Binding-site contacts:
Ligand atom C9 contacts residue PHE52 of chain 1.B at 3.3 Å (hydrophobic).
Ligand atom C1 contacts residue TYR38 of chain 1.B at 2.7 Å (hydrophobic).
Ligand atom C7 contacts residue PHE35 of chain 1.B at 4.2 Å (hydrophobic).
Ligand atom C1 contacts residue PHE52 of chain 1.B at 4.1 Å (hydrophobic).
Ligand atom C4 contacts residue HIS55 of chain 1.B at 2.4 Å.
Ligand atom C8 contacts residue PHE21 of chain 1.B at 3.1 Å (hydrophobic).
Ligand atom C7 contacts residue PHE21 of chain 1.B at 3.1 Å (hydrophobic).
Ligand atom C1 contacts residue THR56 of chain 1.B at 3.5 Å.
Ligand atom C7 contacts residue THR56 of chain 1.B at 3.3 Å.
Ligand atom C7 contacts residue TYR38 of chain 1.B at 3.7 Å (hydrophobic).
Ligand atom C contacts residue PHE21 of chain 1.B at 4.2 Å (hydrophobic).
Ligand atom C1 contacts residue HEM1 of chain 1.I at 4.4 Å.
Ligand atom C6 contacts residue PHE35 of chain 1.B at 3.5 Å (hydrophobic).
Ligand atom C9 contacts residue TYR38 of chain 1.B at 3.2 Å (hydrophobic).
Ligand atom C5 contacts residue PHE35 of chain 1.B at 4.3 Å (hydrophobic).
Ligand atom C1 contacts residue LYS51 of chain 1.B at 4.0 Å.
Ligand atom C9 contacts residue THR56 of chain 1.B at 2.9 Å.
Ligand atom C8 contacts residue HIS55 of chain 1.B at 3.9 Å.
Ligand atom C8 contacts residue THR56 of chain 1.B at 3.3 Å.
Ligand atom C2 contacts residue LYS51 of chain 1.B at 4.2 Å.
Ligand atom C5 contacts residue VAL59 of chain 1.B at 3.9 Å (hydrophobic).
Ligand atom C contacts residue THR56 of chain 1.B at 4.2 Å.
Ligand atom C5 contacts residue HEM1 of chain 1.I at 3.4 Å.
Ligand atom C contacts residue PHE35 of chain 1.B at 3.6 Å (hydrophobic).
Ligand atom C3 contacts residue HEM1 of chain 1.I at 3.2 Å.
Ligand atom C6 contacts residue VAL59 of chain 1.B at 3.6 Å (hydrophobic).
Ligand atom C7 contacts residue HIS55 of chain 1.B at 4.1 Å.
Ligand atom C contacts residue HIS55 of chain 1.B at 3.5 Å.
Ligand atom C6 contacts residue HEM1 of chain 1.I at 4.1 Å.
Ligand atom C8 contacts residue VAL59 of chain 1.B at 3.7 Å (hydrophobic).
Ligand atom C9 contacts residue PHE21 of chain 1.B at 3.0 Å (hydrophobic).
Ligand atom C contacts residue TYR38 of chain 1.B at 3.2 Å (hydrophobic).
Ligand atom C1 contacts residue HIS55 of chain 1.B at 2.1 Å.
Ligand atom C6 contacts residue HIS55 of chain 1.B at 3.6 Å.
Ligand atom C2 contacts residue TYR38 of chain 1.B at 3.2 Å (hydrophobic).
Ligand atom C2 contacts residue HIS55 of chain 1.B at 2.0 Å.
Ligand atom C2 contacts residue HEM1 of chain 1.I at 3.0 Å.
Ligand atom C5 contacts residue HIS55 of chain 1.B at 3.3 Å.
Ligand atom C3 contacts residue HIS55 of chain 1.B at 2.5 Å.
Ligand atom C4 contacts residue HEM1 of chain 1.I at 3.1 Å.

The protein below binds the small molecule below.
Small molecule (SMILES): C=C(C)[C@H]1CC=C(C)CC1

Sequence of chain 1.B:
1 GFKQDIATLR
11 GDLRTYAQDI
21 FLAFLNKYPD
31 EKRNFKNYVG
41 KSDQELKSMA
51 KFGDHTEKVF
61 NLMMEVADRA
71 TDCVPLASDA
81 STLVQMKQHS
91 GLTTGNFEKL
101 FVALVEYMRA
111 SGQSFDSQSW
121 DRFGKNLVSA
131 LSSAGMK